Binding-site contacts:
Ligand atom C5' contacts residue TYR260 of chain 1.B at 3.5 Å (hydrophobic).
Ligand atom C5 contacts residue ILE179 of chain 1.B at 3.5 Å (hydrophobic).
Ligand atom O3' contacts residue MET234 of chain 1.B at 3.5 Å (h-bond).
Ligand atom N1 contacts residue OCS180 of chain 1.B at 3.7 Å.
Ligand atom N1 contacts residue I131 of chain 1.J at 3.6 Å.
Ligand atom O3' contacts residue ASP213 of chain 1.B at 2.5 Å (salt-bridge).
Ligand atom O5' contacts residue GLY214 of chain 1.B at 3.4 Å.
Ligand atom N7 contacts residue ILE179 of chain 1.B at 3.6 Å.
Ligand atom O3' contacts residue SER51 of chain 1.B at 3.0 Å (h-bond).
Ligand atom C2 contacts residue OCS180 of chain 1.B at 2.9 Å.
Ligand atom C6 contacts residue GLU290 of chain 1.B at 3.7 Å.
Ligand atom N1 contacts residue GLU290 of chain 1.B at 2.7 Å (salt-bridge).
Ligand atom C8 contacts residue MET53 of chain 1.B at 3.4 Å (hydrophobic).
Ligand atom O3P contacts residue GLY236 of chain 1.B at 2.8 Å (h-bond).
Ligand atom O6 contacts residue MET263 of chain 1.B at 3.2 Å (h-bond).
Ligand atom O1P contacts residue GLY215 of chain 1.B at 2.7 Å (h-bond).
Ligand atom P contacts residue SER178 of chain 1.B at 3.7 Å.
Ligand atom O6 contacts residue GLY262 of chain 1.B at 3.2 Å.
Ligand atom C3' contacts residue ASP213 of chain 1.B at 3.4 Å.
Ligand atom O5' contacts residue GLY177 of chain 1.B at 3.7 Å.
Ligand atom O2' contacts residue ASP213 of chain 1.B at 2.5 Å (salt-bridge).
Ligand atom O2' contacts residue I131 of chain 1.J at 3.7 Å.
Ligand atom C2 contacts residue GLU290 of chain 1.B at 3.4 Å.
Ligand atom O6 contacts residue GLY264 of chain 1.B at 2.7 Å (h-bond).
Ligand atom C4' contacts residue ASP213 of chain 1.B at 3.5 Å.
Ligand atom O3P contacts residue SER237 of chain 1.B at 3.5 Å (h-bond).
Ligand atom C4 contacts residue ILE179 of chain 1.B at 3.6 Å (hydrophobic).
Ligand atom O1P contacts residue GLY214 of chain 1.B at 3.7 Å.
Ligand atom O2P contacts residue SER237 of chain 1.B at 3.2 Å (h-bond).
Ligand atom C2 contacts residue I131 of chain 1.J at 3.5 Å.
Ligand atom N3 contacts residue I131 of chain 1.J at 3.3 Å (h-bond).
Ligand atom C2' contacts residue ASP213 of chain 1.B at 3.6 Å.
Ligand atom O1P contacts residue GLY177 of chain 1.B at 3.7 Å.
Ligand atom N7 contacts residue GLY262 of chain 1.B at 3.4 Å.
Ligand atom O2P contacts residue TYR260 of chain 1.B at 2.6 Å (h-bond).
Ligand atom C4 contacts residue I131 of chain 1.J at 3.5 Å.
Ligand atom O6 contacts residue GLY291 of chain 1.B at 3.4 Å.
Ligand atom O2P contacts residue SER178 of chain 1.B at 2.7 Å (h-bond).
Ligand atom O1P contacts residue SER178 of chain 1.B at 3.0 Å (h-bond).
Ligand atom N7 contacts residue MET263 of chain 1.B at 3.0 Å (h-bond).

The protein below binds the small molecule below.
Small molecule (SMILES): O=c1[nH]cnc2c1ncn2[C@@H]1O[C@H](COP(=O)(O)O)[C@@H](O)[C@H]1O

Sequence of chain 1.B:
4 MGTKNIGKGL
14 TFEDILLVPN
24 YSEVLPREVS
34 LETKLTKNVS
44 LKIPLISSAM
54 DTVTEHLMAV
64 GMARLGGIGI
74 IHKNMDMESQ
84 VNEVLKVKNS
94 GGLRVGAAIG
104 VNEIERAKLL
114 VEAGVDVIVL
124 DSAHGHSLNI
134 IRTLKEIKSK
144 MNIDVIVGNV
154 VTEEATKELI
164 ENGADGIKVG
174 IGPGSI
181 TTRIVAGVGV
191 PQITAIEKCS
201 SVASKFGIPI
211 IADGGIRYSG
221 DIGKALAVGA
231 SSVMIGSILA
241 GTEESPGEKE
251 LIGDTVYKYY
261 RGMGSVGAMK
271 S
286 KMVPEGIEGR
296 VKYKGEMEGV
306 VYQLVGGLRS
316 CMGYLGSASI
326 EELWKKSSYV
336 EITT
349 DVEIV